Sequence of chain 1.C:
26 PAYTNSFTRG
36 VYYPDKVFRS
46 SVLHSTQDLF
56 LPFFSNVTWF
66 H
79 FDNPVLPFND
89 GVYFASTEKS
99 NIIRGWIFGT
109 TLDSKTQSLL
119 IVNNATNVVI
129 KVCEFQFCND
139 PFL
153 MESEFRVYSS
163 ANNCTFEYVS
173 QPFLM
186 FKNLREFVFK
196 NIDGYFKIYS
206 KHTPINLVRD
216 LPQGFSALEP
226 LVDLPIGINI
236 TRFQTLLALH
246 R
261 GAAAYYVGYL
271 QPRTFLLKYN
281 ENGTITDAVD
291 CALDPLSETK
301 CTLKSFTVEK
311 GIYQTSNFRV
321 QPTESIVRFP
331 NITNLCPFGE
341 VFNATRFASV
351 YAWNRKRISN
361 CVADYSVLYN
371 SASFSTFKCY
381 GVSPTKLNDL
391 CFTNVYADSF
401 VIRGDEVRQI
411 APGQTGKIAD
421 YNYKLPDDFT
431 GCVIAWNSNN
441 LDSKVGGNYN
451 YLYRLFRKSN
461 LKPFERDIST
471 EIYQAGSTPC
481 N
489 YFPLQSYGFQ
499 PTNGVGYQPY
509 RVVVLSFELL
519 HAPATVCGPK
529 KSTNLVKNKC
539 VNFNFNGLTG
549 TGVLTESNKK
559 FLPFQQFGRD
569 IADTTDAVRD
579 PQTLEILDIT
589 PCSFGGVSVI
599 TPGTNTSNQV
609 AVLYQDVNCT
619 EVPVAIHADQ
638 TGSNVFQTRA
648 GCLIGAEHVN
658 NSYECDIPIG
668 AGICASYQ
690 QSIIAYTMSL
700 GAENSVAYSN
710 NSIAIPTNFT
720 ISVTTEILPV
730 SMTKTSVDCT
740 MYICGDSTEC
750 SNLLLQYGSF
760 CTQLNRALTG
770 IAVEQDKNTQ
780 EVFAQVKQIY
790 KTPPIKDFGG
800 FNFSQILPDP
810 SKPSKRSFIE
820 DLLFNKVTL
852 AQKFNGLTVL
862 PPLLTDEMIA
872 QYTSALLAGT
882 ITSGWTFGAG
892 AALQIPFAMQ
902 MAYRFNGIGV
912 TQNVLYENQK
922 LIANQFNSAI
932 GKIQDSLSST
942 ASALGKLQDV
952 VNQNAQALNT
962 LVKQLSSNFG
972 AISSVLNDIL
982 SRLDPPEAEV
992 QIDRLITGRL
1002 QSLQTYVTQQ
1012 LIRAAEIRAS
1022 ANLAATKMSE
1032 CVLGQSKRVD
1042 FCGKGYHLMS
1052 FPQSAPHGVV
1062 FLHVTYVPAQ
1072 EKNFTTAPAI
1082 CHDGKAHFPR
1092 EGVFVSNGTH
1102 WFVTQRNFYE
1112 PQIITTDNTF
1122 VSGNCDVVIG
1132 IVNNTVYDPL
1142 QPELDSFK

The protein below binds the small molecule below.
Small molecule (SMILES): CC(=O)N[C@@H]1[C@@H](O)[C@H](O)[C@@H](CO)O[C@H]1O

Binding-site contacts:
Ligand atom C3 contacts residue ASN61 of chain 1.C at 3.7 Å.
Ligand atom C7 contacts residue ASN61 of chain 1.C at 3.9 Å.
Ligand atom C1 contacts residue ASN61 of chain 1.C at 1.4 Å.
Ligand atom N2 contacts residue ASN61 of chain 1.C at 2.8 Å (h-bond).
Ligand atom O5 contacts residue TYR28 of chain 1.C at 3.0 Å.
Ligand atom C5 contacts residue ASN61 of chain 1.C at 3.6 Å.
Ligand atom C1 contacts residue TYR28 of chain 1.C at 4.0 Å (hydrophobic).
Ligand atom O5 contacts residue ASN61 of chain 1.C at 2.3 Å (h-bond).
Ligand atom O6 contacts residue TYR28 of chain 1.C at 3.1 Å.
Ligand atom O7 contacts residue ASN61 of chain 1.C at 4.4 Å.
Ligand atom C5 contacts residue TYR28 of chain 1.C at 3.8 Å (hydrophobic).
Ligand atom C4 contacts residue ASN61 of chain 1.C at 4.2 Å.
Ligand atom C2 contacts residue ASN61 of chain 1.C at 2.4 Å.
Ligand atom C6 contacts residue TYR28 of chain 1.C at 3.4 Å (hydrophobic).